Sequence of chain 1.A:
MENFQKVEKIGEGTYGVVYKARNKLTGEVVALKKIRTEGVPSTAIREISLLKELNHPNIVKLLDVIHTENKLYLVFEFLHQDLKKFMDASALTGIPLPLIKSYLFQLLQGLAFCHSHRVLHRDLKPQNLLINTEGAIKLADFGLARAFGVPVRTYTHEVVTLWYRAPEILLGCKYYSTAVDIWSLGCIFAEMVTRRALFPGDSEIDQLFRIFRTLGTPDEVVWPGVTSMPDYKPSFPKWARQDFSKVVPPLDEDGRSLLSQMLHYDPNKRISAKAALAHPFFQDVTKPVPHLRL

Binding-site contacts:
Ligand atom N3 contacts residue ALA39 of chain 1.A at 3.4 Å.
Ligand atom N15 contacts residue ILE18 of chain 1.A at 3.7 Å.
Ligand atom C18 contacts residue HIS92 of chain 1.A at 3.1 Å.
Ligand atom N3 contacts residue LEU142 of chain 1.A at 3.5 Å.
Ligand atom C20 contacts residue ILE18 of chain 1.A at 3.4 Å (hydrophobic).
Ligand atom N8 contacts residue ASP153 of chain 1.A at 3.5 Å.
Ligand atom C7 contacts residue VAL26 of chain 1.A at 3.7 Å (hydrophobic).
Ligand atom C10 contacts residue ASN140 of chain 1.A at 3.5 Å.
Ligand atom N1 contacts residue LEU142 of chain 1.A at 3.6 Å.
Ligand atom C16 contacts residue ILE18 of chain 1.A at 3.7 Å (hydrophobic).
Ligand atom C9 contacts residue ASP153 of chain 1.A at 3.2 Å.
Ligand atom C16 contacts residue LEU91 of chain 1.A at 3.4 Å (hydrophobic).
Ligand atom C4 contacts residue ALA39 of chain 1.A at 3.9 Å (hydrophobic).
Ligand atom C17 contacts residue LEU91 of chain 1.A at 3.2 Å (hydrophobic).
Ligand atom N1 contacts residue ALA39 of chain 1.A at 3.8 Å.
Ligand atom C9 contacts residue ASN140 of chain 1.A at 3.8 Å.
Ligand atom N3 contacts residue PHE88 of chain 1.A at 3.8 Å.
Ligand atom C2 contacts residue LEU142 of chain 1.A at 3.3 Å (hydrophobic).
Ligand atom N15 contacts residue PHE90 of chain 1.A at 3.8 Å.
Ligand atom C17 contacts residue GLN93 of chain 1.A at 3.8 Å.
Ligand atom N8 contacts residue VAL26 of chain 1.A at 3.5 Å.
Ligand atom C10 contacts residue ASP153 of chain 1.A at 3.9 Å.
Ligand atom C14 contacts residue LEU91 of chain 1.A at 3.7 Å (hydrophobic).
Ligand atom C9 contacts residue LYS41 of chain 1.A at 3.7 Å.
Ligand atom C21 contacts residue ILE18 of chain 1.A at 3.8 Å (hydrophobic).
Ligand atom C2 contacts residue ALA39 of chain 1.A at 3.4 Å (hydrophobic).
Ligand atom C2 contacts residue GLU89 of chain 1.A at 3.8 Å.
Ligand atom C4 contacts residue LEU142 of chain 1.A at 3.5 Å (hydrophobic).
Ligand atom C10 contacts residue GLN139 of chain 1.A at 3.9 Å.
Ligand atom C19 contacts residue LYS97 of chain 1.A at 3.6 Å.
Ligand atom N8 contacts residue LYS41 of chain 1.A at 3.0 Å (salt-bridge).
Ligand atom C14 contacts residue ILE18 of chain 1.A at 3.8 Å (hydrophobic).
Ligand atom N1 contacts residue LEU91 of chain 1.A at 3.4 Å (h-bond).
Ligand atom N3 contacts residue VAL72 of chain 1.A at 3.7 Å.
Ligand atom N3 contacts residue GLU89 of chain 1.A at 2.7 Å (salt-bridge).
Ligand atom N15 contacts residue LEU91 of chain 1.A at 2.8 Å (h-bond).
Ligand atom S13 contacts residue LEU142 of chain 1.A at 3.8 Å.
Ligand atom C17 contacts residue HIS92 of chain 1.A at 3.3 Å.
Ligand atom C20 contacts residue LYS97 of chain 1.A at 3.5 Å.
Ligand atom O12 contacts residue PHE88 of chain 1.A at 3.7 Å.

A small-molecule ligand and the protein it binds are described below.
Small molecule (SMILES): Nc1nc(Nc2ccccc2)sc1C(=O)c1cccnc1